Binding-site contacts:
Ligand atom C7 contacts residue GLU281 of chain 1.C at 3.1 Å.
Ligand atom N2 contacts residue GLU281 of chain 1.C at 2.3 Å (salt-bridge).
Ligand atom O5 contacts residue ASN282 of chain 1.C at 2.4 Å (h-bond).
Ligand atom C5 contacts residue ASN282 of chain 1.C at 3.7 Å.
Ligand atom C7 contacts residue ASN280 of chain 1.C at 3.8 Å.
Ligand atom C5 contacts residue LYS558 of chain 1.B at 4.3 Å.
Ligand atom N2 contacts residue ASN282 of chain 1.C at 2.9 Å (h-bond).
Ligand atom C4 contacts residue ASN282 of chain 1.C at 4.3 Å.
Ligand atom C6 contacts residue LYS558 of chain 1.B at 3.6 Å.
Ligand atom C3 contacts residue ASN282 of chain 1.C at 3.8 Å.
Ligand atom C7 contacts residue ASN282 of chain 1.C at 3.6 Å.
Ligand atom O7 contacts residue ASN280 of chain 1.C at 4.0 Å.
Ligand atom C8 contacts residue GLU281 of chain 1.C at 3.1 Å.
Ligand atom C1 contacts residue GLU281 of chain 1.C at 3.3 Å.
Ligand atom C1 contacts residue ASN282 of chain 1.C at 1.4 Å.
Ligand atom C2 contacts residue ASN282 of chain 1.C at 2.5 Å.
Ligand atom C2 contacts residue GLU281 of chain 1.C at 3.3 Å.
Ligand atom O7 contacts residue GLU281 of chain 1.C at 4.3 Å.
Ligand atom C8 contacts residue ASN280 of chain 1.C at 3.6 Å.
Ligand atom C3 contacts residue GLU281 of chain 1.C at 4.1 Å.
Ligand atom O5 contacts residue LYS558 of chain 1.B at 4.1 Å.
Ligand atom N2 contacts residue ASN280 of chain 1.C at 4.5 Å.
Ligand atom O7 contacts residue ASN282 of chain 1.C at 3.5 Å (h-bond).

A protein and the small-molecule ligand that binds it are described below.
Small molecule (SMILES): CC(=O)N[C@@H]1[C@@H](O)[C@H](O)[C@@H](CO)O[C@H]1O

Sequence of chain 1.B:
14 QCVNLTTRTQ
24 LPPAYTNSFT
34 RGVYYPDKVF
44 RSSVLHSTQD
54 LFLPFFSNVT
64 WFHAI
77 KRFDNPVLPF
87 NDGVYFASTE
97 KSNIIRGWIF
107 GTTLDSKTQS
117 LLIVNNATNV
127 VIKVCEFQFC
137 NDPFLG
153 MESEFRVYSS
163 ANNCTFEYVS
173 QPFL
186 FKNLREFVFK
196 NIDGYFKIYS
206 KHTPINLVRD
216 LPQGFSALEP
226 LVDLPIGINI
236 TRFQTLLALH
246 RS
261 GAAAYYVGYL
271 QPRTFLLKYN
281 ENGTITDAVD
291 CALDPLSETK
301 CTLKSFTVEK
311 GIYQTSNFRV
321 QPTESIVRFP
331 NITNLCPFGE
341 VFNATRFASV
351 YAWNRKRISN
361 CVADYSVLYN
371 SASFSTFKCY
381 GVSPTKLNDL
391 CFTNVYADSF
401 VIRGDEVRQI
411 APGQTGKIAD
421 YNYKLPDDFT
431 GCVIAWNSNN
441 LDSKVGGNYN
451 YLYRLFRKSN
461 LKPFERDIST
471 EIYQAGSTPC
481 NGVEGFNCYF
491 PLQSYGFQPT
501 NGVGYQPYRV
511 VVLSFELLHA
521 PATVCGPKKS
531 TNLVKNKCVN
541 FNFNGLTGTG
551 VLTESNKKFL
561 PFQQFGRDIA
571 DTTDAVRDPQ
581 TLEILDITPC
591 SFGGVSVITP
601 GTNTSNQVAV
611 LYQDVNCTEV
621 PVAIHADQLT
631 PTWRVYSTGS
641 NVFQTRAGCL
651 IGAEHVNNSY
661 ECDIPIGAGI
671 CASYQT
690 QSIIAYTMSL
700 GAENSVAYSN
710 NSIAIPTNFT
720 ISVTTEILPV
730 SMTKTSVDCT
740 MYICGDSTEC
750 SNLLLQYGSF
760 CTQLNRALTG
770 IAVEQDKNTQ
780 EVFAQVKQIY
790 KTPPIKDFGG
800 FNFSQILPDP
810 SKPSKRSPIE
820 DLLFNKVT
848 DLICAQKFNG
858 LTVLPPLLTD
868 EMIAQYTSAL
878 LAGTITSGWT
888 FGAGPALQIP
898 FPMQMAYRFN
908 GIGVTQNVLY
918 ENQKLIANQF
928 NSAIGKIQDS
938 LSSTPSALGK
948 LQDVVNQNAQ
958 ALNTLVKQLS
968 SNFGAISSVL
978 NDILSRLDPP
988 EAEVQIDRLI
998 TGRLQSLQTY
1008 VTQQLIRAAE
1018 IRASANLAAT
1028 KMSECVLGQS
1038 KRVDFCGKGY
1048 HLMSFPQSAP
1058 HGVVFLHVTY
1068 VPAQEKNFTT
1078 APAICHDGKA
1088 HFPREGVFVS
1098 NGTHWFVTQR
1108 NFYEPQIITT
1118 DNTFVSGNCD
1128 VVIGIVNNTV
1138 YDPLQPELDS

Sequence of chain 1.C:
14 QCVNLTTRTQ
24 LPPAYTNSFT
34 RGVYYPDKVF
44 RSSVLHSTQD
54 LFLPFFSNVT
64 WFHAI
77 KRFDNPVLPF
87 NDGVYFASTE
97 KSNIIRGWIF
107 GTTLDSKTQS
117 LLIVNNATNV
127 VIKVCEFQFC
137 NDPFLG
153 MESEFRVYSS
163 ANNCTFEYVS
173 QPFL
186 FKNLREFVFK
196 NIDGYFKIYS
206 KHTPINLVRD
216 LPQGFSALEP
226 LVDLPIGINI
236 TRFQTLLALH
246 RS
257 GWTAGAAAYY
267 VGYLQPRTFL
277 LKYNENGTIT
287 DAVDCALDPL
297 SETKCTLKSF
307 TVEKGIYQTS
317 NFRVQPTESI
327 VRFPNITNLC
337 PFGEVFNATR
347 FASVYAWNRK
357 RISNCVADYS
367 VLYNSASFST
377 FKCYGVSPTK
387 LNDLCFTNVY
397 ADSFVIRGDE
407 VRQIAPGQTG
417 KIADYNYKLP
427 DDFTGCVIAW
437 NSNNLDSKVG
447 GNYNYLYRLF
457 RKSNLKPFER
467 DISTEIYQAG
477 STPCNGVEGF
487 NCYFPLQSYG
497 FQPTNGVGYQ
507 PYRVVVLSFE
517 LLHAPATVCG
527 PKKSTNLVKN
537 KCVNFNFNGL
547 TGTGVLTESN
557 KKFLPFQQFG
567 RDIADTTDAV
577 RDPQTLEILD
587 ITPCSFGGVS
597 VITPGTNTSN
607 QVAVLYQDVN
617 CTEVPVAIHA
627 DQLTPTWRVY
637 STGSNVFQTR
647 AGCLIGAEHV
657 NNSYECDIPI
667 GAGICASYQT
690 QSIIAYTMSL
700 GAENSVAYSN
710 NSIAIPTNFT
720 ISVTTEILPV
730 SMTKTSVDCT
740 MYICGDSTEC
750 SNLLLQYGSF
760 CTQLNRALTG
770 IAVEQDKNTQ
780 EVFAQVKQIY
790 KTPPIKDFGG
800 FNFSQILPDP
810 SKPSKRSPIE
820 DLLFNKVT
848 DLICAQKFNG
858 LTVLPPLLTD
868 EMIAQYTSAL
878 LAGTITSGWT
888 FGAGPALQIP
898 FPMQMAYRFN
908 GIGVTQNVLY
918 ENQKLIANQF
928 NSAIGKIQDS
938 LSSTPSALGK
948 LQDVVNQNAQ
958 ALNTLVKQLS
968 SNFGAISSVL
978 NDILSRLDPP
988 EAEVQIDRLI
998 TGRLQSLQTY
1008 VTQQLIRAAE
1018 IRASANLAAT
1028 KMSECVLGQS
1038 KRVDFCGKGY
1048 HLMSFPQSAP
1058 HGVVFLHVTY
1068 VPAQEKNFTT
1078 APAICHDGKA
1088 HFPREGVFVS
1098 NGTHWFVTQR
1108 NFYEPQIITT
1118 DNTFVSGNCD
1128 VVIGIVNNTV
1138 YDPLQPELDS